The small molecule below binds the protein below.
Small molecule (SMILES): CC(=O)N[C@@H]1[C@@H](O)[C@H](O)[C@@H](CO)O[C@H]1O

Sequence of chain 2.A:
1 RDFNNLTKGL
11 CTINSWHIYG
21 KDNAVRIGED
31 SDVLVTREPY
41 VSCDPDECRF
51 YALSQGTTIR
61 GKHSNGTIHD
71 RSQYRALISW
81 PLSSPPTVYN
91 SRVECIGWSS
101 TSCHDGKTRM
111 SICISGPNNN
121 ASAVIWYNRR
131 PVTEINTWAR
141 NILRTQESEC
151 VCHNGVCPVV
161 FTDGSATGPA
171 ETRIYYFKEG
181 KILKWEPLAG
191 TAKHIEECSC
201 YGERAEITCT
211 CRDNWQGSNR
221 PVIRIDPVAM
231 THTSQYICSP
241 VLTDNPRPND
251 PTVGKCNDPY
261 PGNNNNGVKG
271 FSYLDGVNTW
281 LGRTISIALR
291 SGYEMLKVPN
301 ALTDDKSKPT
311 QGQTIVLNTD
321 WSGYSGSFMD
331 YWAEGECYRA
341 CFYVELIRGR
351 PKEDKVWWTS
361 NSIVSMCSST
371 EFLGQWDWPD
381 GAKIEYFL

Binding-site contacts:
Ligand atom C2 contacts residue ASN5 of chain 2.A at 2.5 Å.
Ligand atom O6 contacts residue ASN154 of chain 2.A at 4.4 Å.
Ligand atom C5 contacts residue ASN154 of chain 2.A at 3.8 Å.
Ligand atom N2 contacts residue PHE3 of chain 2.A at 3.0 Å (h-bond).
Ligand atom O7 contacts residue ASP2 of chain 2.A at 4.5 Å.
Ligand atom C2 contacts residue PHE3 of chain 2.A at 3.9 Å (hydrophobic).
Ligand atom C3 contacts residue ASN5 of chain 2.A at 3.8 Å.
Ligand atom O6 contacts residue ASN5 of chain 2.A at 4.5 Å.
Ligand atom C7 contacts residue PHE3 of chain 2.A at 3.6 Å (hydrophobic).
Ligand atom C7 contacts residue ASP2 of chain 2.A at 4.4 Å.
Ligand atom C3 contacts residue ASP2 of chain 2.A at 4.1 Å.
Ligand atom C5 contacts residue ASN5 of chain 2.A at 3.7 Å.
Ligand atom C8 contacts residue ASP2 of chain 2.A at 4.2 Å.
Ligand atom C8 contacts residue PHE3 of chain 2.A at 3.4 Å (hydrophobic).
Ligand atom C3 contacts residue PHE3 of chain 2.A at 4.4 Å (hydrophobic).
Ligand atom O5 contacts residue ASN154 of chain 2.A at 4.1 Å.
Ligand atom C4 contacts residue ASN5 of chain 2.A at 4.3 Å.
Ligand atom O3 contacts residue ASP2 of chain 2.A at 3.3 Å (salt-bridge).
Ligand atom C1 contacts residue PHE3 of chain 2.A at 4.0 Å (hydrophobic).
Ligand atom C1 contacts residue ASN154 of chain 2.A at 4.0 Å.
Ligand atom C7 contacts residue ASN5 of chain 2.A at 4.0 Å.
Ligand atom O5 contacts residue ASN5 of chain 2.A at 2.4 Å (h-bond).
Ligand atom C1 contacts residue ASN5 of chain 2.A at 1.5 Å.
Ligand atom N2 contacts residue ASN5 of chain 2.A at 2.8 Å (h-bond).